Sequence of chain 1.A:
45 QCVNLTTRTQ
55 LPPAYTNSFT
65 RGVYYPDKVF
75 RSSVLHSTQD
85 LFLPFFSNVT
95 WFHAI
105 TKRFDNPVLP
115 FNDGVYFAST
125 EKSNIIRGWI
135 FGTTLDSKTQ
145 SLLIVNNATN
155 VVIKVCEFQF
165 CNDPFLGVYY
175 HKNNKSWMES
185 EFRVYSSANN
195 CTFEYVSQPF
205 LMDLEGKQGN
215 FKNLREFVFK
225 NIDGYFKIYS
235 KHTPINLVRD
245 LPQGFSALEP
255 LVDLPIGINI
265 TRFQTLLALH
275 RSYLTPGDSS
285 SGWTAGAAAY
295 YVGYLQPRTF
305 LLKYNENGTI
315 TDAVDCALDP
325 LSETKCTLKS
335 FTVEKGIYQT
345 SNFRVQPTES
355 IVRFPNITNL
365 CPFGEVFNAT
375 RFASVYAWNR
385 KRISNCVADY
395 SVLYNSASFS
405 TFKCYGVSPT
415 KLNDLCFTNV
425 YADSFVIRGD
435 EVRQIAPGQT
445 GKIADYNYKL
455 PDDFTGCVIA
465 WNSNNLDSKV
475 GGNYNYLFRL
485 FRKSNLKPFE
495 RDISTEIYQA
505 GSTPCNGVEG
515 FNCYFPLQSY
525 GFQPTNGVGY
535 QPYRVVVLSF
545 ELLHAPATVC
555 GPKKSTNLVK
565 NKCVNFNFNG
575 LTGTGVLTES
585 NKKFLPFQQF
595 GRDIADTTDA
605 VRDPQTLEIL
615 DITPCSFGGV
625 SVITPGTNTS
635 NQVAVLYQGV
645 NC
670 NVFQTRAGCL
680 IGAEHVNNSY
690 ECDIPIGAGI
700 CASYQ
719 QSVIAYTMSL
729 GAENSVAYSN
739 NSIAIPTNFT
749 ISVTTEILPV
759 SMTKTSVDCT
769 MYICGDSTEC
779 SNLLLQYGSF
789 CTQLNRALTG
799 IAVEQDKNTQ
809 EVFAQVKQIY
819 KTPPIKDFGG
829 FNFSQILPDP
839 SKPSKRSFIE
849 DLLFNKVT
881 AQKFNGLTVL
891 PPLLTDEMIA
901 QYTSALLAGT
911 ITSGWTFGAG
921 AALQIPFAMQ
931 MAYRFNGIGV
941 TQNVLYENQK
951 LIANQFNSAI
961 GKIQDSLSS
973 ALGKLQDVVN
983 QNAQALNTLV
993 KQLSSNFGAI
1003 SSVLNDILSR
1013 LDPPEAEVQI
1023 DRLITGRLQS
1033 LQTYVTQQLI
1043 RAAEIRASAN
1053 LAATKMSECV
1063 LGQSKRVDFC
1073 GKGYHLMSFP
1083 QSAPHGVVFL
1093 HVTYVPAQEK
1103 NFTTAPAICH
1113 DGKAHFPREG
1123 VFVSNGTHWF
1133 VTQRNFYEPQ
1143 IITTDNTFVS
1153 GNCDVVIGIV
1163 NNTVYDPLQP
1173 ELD

This protein binds this small molecule.
Small molecule (SMILES): CC(=O)N[C@@H]1[C@@H](O)[C@H](O)[C@@H](CO)O[C@H]1O

Binding-site contacts:
Ligand atom C7 contacts residue ASN632 of chain 1.A at 3.3 Å.
Ligand atom C5 contacts residue ASN632 of chain 1.A at 3.7 Å.
Ligand atom O7 contacts residue ASN632 of chain 1.A at 3.2 Å (h-bond).
Ligand atom C8 contacts residue ASN632 of chain 1.A at 4.4 Å.
Ligand atom O5 contacts residue ASN632 of chain 1.A at 2.4 Å (h-bond).
Ligand atom C2 contacts residue ASN632 of chain 1.A at 2.5 Å.
Ligand atom C1 contacts residue ASN632 of chain 1.A at 1.4 Å.
Ligand atom C3 contacts residue ASN632 of chain 1.A at 3.8 Å.
Ligand atom C4 contacts residue ASN632 of chain 1.A at 4.2 Å.
Ligand atom N2 contacts residue ASN632 of chain 1.A at 2.9 Å (h-bond).